Binding-site contacts:
Ligand atom C7 contacts residue ASN279 of chain 1.B at 4.0 Å.
Ligand atom C8 contacts residue LYS555 of chain 1.C at 3.3 Å.
Ligand atom C1 contacts residue LYS555 of chain 1.C at 3.9 Å.
Ligand atom N2 contacts residue LYS555 of chain 1.C at 3.0 Å (salt-bridge).
Ligand atom O6 contacts residue ASN279 of chain 1.B at 3.5 Å (h-bond).
Ligand atom C2 contacts residue ASN279 of chain 1.B at 2.5 Å.
Ligand atom C2 contacts residue GLU278 of chain 1.B at 3.4 Å.
Ligand atom C7 contacts residue LYS555 of chain 1.C at 3.4 Å.
Ligand atom C1 contacts residue GLU278 of chain 1.B at 3.5 Å.
Ligand atom O5 contacts residue GLU278 of chain 1.B at 3.6 Å.
Ligand atom C3 contacts residue ASN279 of chain 1.B at 3.8 Å.
Ligand atom N2 contacts residue GLU278 of chain 1.B at 4.1 Å.
Ligand atom O7 contacts residue GLU278 of chain 1.B at 3.4 Å (salt-bridge).
Ligand atom C7 contacts residue GLU278 of chain 1.B at 4.1 Å.
Ligand atom C5 contacts residue ASN279 of chain 1.B at 3.7 Å.
Ligand atom C2 contacts residue LYS555 of chain 1.C at 3.9 Å.
Ligand atom C6 contacts residue ASN279 of chain 1.B at 4.2 Å.
Ligand atom O7 contacts residue LYS555 of chain 1.C at 4.4 Å.
Ligand atom C4 contacts residue ASN279 of chain 1.B at 4.3 Å.
Ligand atom C1 contacts residue ASN279 of chain 1.B at 1.4 Å.
Ligand atom N2 contacts residue ASN279 of chain 1.B at 2.9 Å (h-bond).
Ligand atom O5 contacts residue ASN279 of chain 1.B at 2.4 Å (h-bond).

Sequence of chain 1.B:
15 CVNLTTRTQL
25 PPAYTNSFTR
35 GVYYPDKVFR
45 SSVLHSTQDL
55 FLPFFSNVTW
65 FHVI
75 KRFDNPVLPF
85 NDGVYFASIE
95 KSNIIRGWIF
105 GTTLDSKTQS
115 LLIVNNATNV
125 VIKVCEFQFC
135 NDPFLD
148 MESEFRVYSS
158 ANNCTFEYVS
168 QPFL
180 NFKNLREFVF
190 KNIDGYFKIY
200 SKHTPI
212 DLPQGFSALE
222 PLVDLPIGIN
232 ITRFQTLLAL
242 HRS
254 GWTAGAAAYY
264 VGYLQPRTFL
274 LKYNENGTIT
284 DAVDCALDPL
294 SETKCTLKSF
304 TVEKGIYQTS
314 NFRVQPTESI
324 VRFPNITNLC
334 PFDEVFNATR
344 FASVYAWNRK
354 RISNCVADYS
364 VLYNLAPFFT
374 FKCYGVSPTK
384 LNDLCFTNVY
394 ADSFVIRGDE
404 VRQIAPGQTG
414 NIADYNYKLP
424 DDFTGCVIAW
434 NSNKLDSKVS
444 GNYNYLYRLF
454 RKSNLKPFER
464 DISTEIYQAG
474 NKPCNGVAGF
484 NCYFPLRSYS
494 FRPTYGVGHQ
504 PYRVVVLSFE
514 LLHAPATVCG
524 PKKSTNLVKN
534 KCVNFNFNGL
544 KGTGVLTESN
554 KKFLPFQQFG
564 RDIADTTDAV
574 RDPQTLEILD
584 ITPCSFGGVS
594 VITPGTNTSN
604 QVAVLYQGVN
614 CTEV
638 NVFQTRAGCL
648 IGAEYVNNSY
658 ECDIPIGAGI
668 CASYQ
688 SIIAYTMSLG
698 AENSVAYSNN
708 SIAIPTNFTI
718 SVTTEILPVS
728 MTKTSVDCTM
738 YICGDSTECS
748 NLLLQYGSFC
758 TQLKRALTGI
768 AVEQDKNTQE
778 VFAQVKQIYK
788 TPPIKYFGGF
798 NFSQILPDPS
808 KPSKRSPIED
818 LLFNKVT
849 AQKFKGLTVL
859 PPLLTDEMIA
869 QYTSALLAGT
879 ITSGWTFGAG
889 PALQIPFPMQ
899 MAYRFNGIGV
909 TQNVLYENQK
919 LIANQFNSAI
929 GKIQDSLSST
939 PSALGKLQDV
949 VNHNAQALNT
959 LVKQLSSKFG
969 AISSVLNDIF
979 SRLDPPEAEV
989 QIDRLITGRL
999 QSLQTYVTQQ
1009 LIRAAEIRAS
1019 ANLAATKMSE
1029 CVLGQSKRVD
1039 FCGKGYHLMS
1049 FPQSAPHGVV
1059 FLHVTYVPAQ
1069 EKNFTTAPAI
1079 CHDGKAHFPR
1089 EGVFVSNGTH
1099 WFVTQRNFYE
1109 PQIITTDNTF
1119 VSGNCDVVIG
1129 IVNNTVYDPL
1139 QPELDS

Sequence of chain 1.C:
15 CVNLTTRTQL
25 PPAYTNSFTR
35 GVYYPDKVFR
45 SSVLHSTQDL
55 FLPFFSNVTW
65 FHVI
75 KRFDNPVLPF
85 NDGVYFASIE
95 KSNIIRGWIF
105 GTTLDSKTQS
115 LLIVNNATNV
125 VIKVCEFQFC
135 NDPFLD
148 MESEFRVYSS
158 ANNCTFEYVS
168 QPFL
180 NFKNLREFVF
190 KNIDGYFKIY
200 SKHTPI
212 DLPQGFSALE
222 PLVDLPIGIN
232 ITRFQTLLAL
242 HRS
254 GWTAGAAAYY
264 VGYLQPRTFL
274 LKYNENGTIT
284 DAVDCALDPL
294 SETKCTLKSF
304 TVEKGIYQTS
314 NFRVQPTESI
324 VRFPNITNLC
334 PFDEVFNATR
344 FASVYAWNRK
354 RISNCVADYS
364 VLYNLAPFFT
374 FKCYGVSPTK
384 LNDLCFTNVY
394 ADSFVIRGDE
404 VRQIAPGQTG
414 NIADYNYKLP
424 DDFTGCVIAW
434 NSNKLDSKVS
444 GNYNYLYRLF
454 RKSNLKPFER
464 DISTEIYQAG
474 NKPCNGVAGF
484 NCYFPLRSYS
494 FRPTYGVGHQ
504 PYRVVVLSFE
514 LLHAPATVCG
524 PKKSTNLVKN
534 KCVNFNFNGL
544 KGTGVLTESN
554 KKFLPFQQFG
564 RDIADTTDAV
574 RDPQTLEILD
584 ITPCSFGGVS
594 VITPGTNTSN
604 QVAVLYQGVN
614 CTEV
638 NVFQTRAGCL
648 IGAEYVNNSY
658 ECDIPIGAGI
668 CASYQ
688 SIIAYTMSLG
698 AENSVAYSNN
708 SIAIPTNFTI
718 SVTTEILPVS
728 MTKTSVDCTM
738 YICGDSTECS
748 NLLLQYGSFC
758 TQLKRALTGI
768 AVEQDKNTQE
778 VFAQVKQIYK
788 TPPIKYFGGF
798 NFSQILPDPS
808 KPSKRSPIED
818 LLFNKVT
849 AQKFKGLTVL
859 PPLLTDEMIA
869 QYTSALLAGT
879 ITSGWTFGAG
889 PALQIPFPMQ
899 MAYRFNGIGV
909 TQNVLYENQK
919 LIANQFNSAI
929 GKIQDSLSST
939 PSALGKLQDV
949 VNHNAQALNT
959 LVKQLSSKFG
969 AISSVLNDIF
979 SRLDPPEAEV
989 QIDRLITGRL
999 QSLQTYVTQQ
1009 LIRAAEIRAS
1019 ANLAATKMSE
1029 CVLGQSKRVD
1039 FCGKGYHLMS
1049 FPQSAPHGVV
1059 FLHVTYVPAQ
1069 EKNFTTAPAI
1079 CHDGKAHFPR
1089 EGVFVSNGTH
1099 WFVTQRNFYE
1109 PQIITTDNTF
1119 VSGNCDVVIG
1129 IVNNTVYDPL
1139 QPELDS

This protein binds this small molecule.
Small molecule (SMILES): CC(=O)N[C@@H]1[C@@H](O)[C@H](O)[C@@H](CO)O[C@H]1O